Sequence of chain 1.A:
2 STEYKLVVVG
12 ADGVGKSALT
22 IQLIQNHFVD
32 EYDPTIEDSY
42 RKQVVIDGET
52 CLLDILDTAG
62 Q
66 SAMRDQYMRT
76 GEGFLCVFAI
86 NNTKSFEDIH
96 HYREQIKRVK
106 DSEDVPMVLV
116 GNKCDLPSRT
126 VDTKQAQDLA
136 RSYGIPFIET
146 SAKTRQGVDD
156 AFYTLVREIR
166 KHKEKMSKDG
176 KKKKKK

Binding-site contacts:
Ligand atom C5 contacts residue GLY76 of chain 1.A at 4.3 Å.
Ligand atom C5 contacts residue LEU57 of chain 1.A at 3.9 Å (hydrophobic).
Ligand atom C7 contacts residue ASP55 of chain 1.A at 3.5 Å.
Ligand atom C6 contacts residue THR75 of chain 1.A at 4.4 Å.
Ligand atom C2 contacts residue ASP55 of chain 1.A at 3.7 Å.
Ligand atom C5 contacts residue VAL8 of chain 1.A at 3.8 Å (hydrophobic).
Ligand atom C6 contacts residue ASP55 of chain 1.A at 4.3 Å.
Ligand atom N1 contacts residue ASP55 of chain 1.A at 2.8 Å (salt-bridge).
Ligand atom C6 contacts residue VAL8 of chain 1.A at 3.6 Å (hydrophobic).
Ligand atom C4 contacts residue LEU57 of chain 1.A at 3.9 Å (hydrophobic).
Ligand atom C6 contacts residue LEU7 of chain 1.A at 3.6 Å (hydrophobic).
Ligand atom C7A contacts residue ASP55 of chain 1.A at 3.6 Å.
Ligand atom C7 contacts residue LEU57 of chain 1.A at 3.7 Å (hydrophobic).
Ligand atom C4 contacts residue TYR72 of chain 1.A at 4.0 Å (hydrophobic).
Ligand atom C7 contacts residue LEU7 of chain 1.A at 3.8 Å (hydrophobic).
Ligand atom N1 contacts residue ARG42 of chain 1.A at 4.2 Å.
Ligand atom C3A contacts residue LEU57 of chain 1.A at 4.0 Å (hydrophobic).
Ligand atom C6 contacts residue LEU57 of chain 1.A at 3.8 Å (hydrophobic).
Ligand atom C2 contacts residue SER40 of chain 1.A at 3.7 Å.
Ligand atom C7A contacts residue LEU57 of chain 1.A at 3.9 Å (hydrophobic).
Ligand atom C5 contacts residue TYR72 of chain 1.A at 3.8 Å (hydrophobic).
Ligand atom C7 contacts residue LYS6 of chain 1.A at 3.6 Å.
Ligand atom C7A contacts residue LYS6 of chain 1.A at 4.5 Å.
Ligand atom C6 contacts residue LYS6 of chain 1.A at 3.5 Å.
Ligand atom N1 contacts residue SER40 of chain 1.A at 3.8 Å.
Ligand atom C5 contacts residue LYS6 of chain 1.A at 4.2 Å.
Ligand atom C5 contacts residue THR75 of chain 1.A at 3.8 Å.
Ligand atom N3 contacts residue LEU57 of chain 1.A at 4.5 Å.
Ligand atom C2 contacts residue ARG42 of chain 1.A at 4.3 Å.
Ligand atom C4 contacts residue THR75 of chain 1.A at 3.9 Å.
Ligand atom C7 contacts residue ILE56 of chain 1.A at 4.2 Å (hydrophobic).

This protein binds this small molecule.
Small molecule (SMILES): c1ccc2[nH]cnc2c1